A small-molecule ligand and the protein it binds are described below.
Small molecule (SMILES): CC(=O)N[C@@H]1[C@@H](O)[C@H](O)[C@@H](CO)O[C@H]1O

Sequence of chain 1.A:
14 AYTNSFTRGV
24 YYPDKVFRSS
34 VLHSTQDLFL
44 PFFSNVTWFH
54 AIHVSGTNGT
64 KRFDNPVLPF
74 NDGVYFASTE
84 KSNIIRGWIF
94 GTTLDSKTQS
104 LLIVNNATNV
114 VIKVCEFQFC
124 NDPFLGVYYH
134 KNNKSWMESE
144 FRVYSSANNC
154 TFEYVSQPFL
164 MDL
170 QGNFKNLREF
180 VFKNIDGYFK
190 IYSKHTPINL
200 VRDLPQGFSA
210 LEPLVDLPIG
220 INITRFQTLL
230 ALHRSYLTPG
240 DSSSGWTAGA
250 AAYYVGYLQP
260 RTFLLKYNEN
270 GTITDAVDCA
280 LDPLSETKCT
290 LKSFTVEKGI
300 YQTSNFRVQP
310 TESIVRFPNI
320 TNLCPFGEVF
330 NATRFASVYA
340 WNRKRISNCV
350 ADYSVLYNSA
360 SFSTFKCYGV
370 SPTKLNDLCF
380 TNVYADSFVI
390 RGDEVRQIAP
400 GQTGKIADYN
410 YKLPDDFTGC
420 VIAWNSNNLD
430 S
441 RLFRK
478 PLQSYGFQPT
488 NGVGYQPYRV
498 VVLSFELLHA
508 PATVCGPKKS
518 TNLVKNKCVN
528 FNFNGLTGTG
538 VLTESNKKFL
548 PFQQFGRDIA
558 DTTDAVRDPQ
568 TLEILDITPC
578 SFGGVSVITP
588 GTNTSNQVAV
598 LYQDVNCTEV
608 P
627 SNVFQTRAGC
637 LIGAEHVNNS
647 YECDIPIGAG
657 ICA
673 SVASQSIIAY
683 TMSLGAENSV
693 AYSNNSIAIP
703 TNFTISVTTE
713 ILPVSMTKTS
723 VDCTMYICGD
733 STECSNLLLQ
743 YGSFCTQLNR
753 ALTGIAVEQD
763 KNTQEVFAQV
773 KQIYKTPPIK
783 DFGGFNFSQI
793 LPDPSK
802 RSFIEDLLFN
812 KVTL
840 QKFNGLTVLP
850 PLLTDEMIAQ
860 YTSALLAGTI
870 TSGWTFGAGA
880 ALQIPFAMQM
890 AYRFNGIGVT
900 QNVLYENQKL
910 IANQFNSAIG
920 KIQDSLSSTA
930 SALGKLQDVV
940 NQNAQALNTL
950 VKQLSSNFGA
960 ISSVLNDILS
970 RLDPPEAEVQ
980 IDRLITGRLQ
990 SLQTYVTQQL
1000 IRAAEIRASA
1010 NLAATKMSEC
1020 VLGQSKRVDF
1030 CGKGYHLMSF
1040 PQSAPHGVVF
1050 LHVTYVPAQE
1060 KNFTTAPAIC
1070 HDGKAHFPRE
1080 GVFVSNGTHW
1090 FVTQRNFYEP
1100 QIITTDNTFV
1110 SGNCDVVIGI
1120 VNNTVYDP

Binding-site contacts:
Ligand atom C8 contacts residue PHE1090 of chain 1.A at 3.5 Å (hydrophobic).
Ligand atom C2 contacts residue THR1087 of chain 1.A at 3.9 Å.
Ligand atom C5 contacts residue ASN1085 of chain 1.A at 3.7 Å.
Ligand atom O5 contacts residue ASN1085 of chain 1.A at 2.4 Å (h-bond).
Ligand atom C2 contacts residue ASN1085 of chain 1.A at 2.5 Å.
Ligand atom C8 contacts residue HIS1088 of chain 1.A at 4.3 Å.
Ligand atom C7 contacts residue THR1087 of chain 1.A at 3.9 Å.
Ligand atom N2 contacts residue THR1087 of chain 1.A at 4.2 Å.
Ligand atom O7 contacts residue THR1087 of chain 1.A at 3.2 Å (h-bond).
Ligand atom O7 contacts residue ASN1085 of chain 1.A at 3.5 Å (h-bond).
Ligand atom C3 contacts residue ASN1085 of chain 1.A at 3.8 Å.
Ligand atom C4 contacts residue ASN1085 of chain 1.A at 4.2 Å.
Ligand atom C7 contacts residue PHE1090 of chain 1.A at 4.2 Å (hydrophobic).
Ligand atom C1 contacts residue THR1087 of chain 1.A at 3.6 Å.
Ligand atom O7 contacts residue HIS1088 of chain 1.A at 2.9 Å (h-bond).
Ligand atom O5 contacts residue THR1087 of chain 1.A at 3.8 Å.
Ligand atom N2 contacts residue ASN1085 of chain 1.A at 2.9 Å (h-bond).
Ligand atom C7 contacts residue HIS1088 of chain 1.A at 3.8 Å.
Ligand atom C7 contacts residue ASN1085 of chain 1.A at 3.4 Å.
Ligand atom O6 contacts residue ASN1085 of chain 1.A at 3.7 Å.
Ligand atom C1 contacts residue ASN1085 of chain 1.A at 1.4 Å.